Binding-site contacts:
Ligand atom CG2 contacts residue TYR218 of chain 1.A at 3.4 Å (hydrophobic).
Ligand atom CB contacts residue ASP32 of chain 1.A at 3.5 Å.
Ligand atom N contacts residue THR214 of chain 1.A at 3.4 Å (h-bond).
Ligand atom O contacts residue THR214 of chain 1.A at 3.3 Å.
Ligand atom CH contacts residue ASP32 of chain 1.A at 3.3 Å.
Ligand atom OH contacts residue ASP32 of chain 1.A at 2.6 Å (salt-bridge).
Ligand atom OH contacts residue ASP211 of chain 1.A at 2.5 Å (salt-bridge).
Ligand atom CB contacts residue GLY213 of chain 1.A at 3.4 Å.
Ligand atom N contacts residue GLY34 of chain 1.A at 2.9 Å (h-bond).
Ligand atom CB contacts residue ASP79 of chain 1.A at 3.4 Å.
Ligand atom CB contacts residue GLY34 of chain 1.A at 3.7 Å.
Ligand atom CA contacts residue ASP79 of chain 1.A at 3.3 Å.
Ligand atom CD2 contacts residue TYR77 of chain 1.A at 3.6 Å (hydrophobic).
Ligand atom CA contacts residue TYR187 of chain 1.A at 3.6 Å (hydrophobic).
Ligand atom CM contacts residue ASP211 of chain 1.A at 3.5 Å.
Ligand atom N contacts residue GLY213 of chain 1.A at 3.3 Å (h-bond).
Ligand atom CG1 contacts residue TYR218 of chain 1.A at 3.6 Å (hydrophobic).
Ligand atom O contacts residue ASP79 of chain 1.A at 3.2 Å (salt-bridge).
Ligand atom CG2 contacts residue SER13 of chain 1.A at 3.6 Å.
Ligand atom N contacts residue THR215 of chain 1.A at 3.0 Å (h-bond).
Ligand atom O contacts residue THR215 of chain 1.A at 3.1 Å (h-bond).
Ligand atom O contacts residue TYR187 of chain 1.A at 2.6 Å (h-bond).
Ligand atom O contacts residue TYR77 of chain 1.A at 3.3 Å.
Ligand atom CG1 contacts residue ILE298 of chain 1.A at 3.6 Å (hydrophobic).
Ligand atom CH contacts residue ASP211 of chain 1.A at 3.6 Å.
Ligand atom CM contacts residue TYR187 of chain 1.A at 3.6 Å (hydrophobic).
Ligand atom N contacts residue GLY76 of chain 1.A at 3.2 Å (h-bond).
Ligand atom N contacts residue ASP79 of chain 1.A at 3.0 Å (salt-bridge).
Ligand atom CM contacts residue GLY34 of chain 1.A at 3.5 Å.
Ligand atom CA contacts residue THR214 of chain 1.A at 3.4 Å.
Ligand atom O contacts residue GLY78 of chain 1.A at 2.8 Å (h-bond).
Ligand atom CG2 contacts residue THR215 of chain 1.A at 3.6 Å.
Ligand atom CA contacts residue THR215 of chain 1.A at 3.5 Å.
Ligand atom CG2 contacts residue GLY213 of chain 1.A at 3.6 Å.
Ligand atom CG contacts residue GLY213 of chain 1.A at 3.5 Å.
Ligand atom CG1 contacts residue THR214 of chain 1.A at 3.5 Å.
Ligand atom C contacts residue ASP79 of chain 1.A at 3.6 Å.
Ligand atom O contacts residue GLY78 of chain 1.A at 3.2 Å (h-bond).
Ligand atom OXT contacts residue ARG186 of chain 1.A at 2.9 Å (salt-bridge).
Ligand atom O contacts residue TYR77 of chain 1.A at 3.5 Å.

The protein below binds the small molecule below.
Small molecule (SMILES): CC(C)CC(=O)N[C@H](C(=O)N[C@H](C(=O)N[C@@H](CC(C)C)[C@@H](O)CC(=O)N[C@@H](C)C(=O)N[C@@H](CC(C)C)[C@@H](O)CC(=O)O)C(C)C)C(C)C

Sequence of chain 1.A:
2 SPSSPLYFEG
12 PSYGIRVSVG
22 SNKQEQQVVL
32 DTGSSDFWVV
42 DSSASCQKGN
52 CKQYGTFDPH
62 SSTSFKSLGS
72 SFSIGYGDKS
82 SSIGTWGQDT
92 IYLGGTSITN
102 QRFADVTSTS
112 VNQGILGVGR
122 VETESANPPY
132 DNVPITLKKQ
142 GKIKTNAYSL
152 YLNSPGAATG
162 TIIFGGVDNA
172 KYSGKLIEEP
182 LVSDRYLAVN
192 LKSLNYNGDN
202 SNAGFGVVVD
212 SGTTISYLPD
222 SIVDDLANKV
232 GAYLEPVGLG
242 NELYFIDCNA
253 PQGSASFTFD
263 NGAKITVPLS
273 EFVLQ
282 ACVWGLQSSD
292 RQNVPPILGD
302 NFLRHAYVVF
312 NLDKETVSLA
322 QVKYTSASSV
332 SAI